A small-molecule ligand and the protein it binds are described below.
Small molecule (SMILES): CC(=O)N[C@H]1[C@H](O[C@H]2[C@H](O)[C@@H](NC(C)=O)CO[C@@H]2CO[C@@H]2O[C@@H](C)[C@@H](O)[C@@H](O)[C@@H]2O)O[C@H](CO)[C@@H](O)[C@@H]1O

Sequence of chain 1.A:
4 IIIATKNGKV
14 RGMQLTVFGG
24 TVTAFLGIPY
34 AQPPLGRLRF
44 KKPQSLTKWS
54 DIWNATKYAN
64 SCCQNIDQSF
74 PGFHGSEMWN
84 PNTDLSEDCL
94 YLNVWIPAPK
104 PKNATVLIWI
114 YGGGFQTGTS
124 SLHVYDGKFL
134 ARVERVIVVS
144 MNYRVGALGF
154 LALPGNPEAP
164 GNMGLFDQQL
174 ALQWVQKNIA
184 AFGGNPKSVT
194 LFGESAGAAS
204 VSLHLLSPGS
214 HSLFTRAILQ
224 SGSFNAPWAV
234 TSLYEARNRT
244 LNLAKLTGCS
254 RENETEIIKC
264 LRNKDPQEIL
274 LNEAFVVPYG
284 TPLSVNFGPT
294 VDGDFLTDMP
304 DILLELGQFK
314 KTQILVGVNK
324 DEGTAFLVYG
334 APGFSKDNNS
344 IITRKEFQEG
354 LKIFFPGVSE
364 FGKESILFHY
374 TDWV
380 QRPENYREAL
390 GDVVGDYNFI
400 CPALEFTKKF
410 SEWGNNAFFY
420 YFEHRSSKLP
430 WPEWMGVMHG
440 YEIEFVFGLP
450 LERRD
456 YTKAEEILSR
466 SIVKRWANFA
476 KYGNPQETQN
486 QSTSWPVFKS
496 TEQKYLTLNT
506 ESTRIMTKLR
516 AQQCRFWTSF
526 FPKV

Binding-site contacts:
Ligand atom C8 contacts residue ASN241 of chain 1.A at 4.1 Å.
Ligand atom C5 contacts residue PRO281 of chain 1.A at 4.3 Å (hydrophobic).
Ligand atom N2 contacts residue ASN241 of chain 1.A at 2.9 Å (h-bond).
Ligand atom O5 contacts residue ASN245 of chain 1.A at 3.0 Å (h-bond).
Ligand atom C4 contacts residue ASN245 of chain 1.A at 4.3 Å.
Ligand atom O5 contacts residue ASN241 of chain 1.A at 2.4 Å (h-bond).
Ligand atom O5 contacts residue ASN245 of chain 1.A at 3.9 Å.
Ligand atom O3 contacts residue PHE278 of chain 1.A at 3.0 Å (h-bond).
Ligand atom O3 contacts residue PRO281 of chain 1.A at 4.3 Å.
Ligand atom O2 contacts residue PRO281 of chain 1.A at 3.9 Å.
Ligand atom C5 contacts residue ASN241 of chain 1.A at 3.7 Å.
Ligand atom C5 contacts residue PHE278 of chain 1.A at 4.4 Å (hydrophobic).
Ligand atom C6 contacts residue LEU249 of chain 1.A at 3.6 Å (hydrophobic).
Ligand atom C4 contacts residue ASN241 of chain 1.A at 4.3 Å.
Ligand atom C4 contacts residue LEU249 of chain 1.A at 4.1 Å (hydrophobic).
Ligand atom O4 contacts residue LEU249 of chain 1.A at 3.7 Å.
Ligand atom C3 contacts residue ASN241 of chain 1.A at 3.8 Å.
Ligand atom C1 contacts residue ASN245 of chain 1.A at 3.9 Å.
Ligand atom C2 contacts residue PRO281 of chain 1.A at 4.4 Å (hydrophobic).
Ligand atom C6 contacts residue ASN245 of chain 1.A at 3.6 Å.
Ligand atom O3 contacts residue PRO281 of chain 1.A at 3.8 Å.
Ligand atom C3 contacts residue PHE278 of chain 1.A at 3.3 Å (hydrophobic).
Ligand atom C1 contacts residue ASN245 of chain 1.A at 4.4 Å.
Ligand atom C2 contacts residue ASN241 of chain 1.A at 2.5 Å.
Ligand atom C4 contacts residue PHE278 of chain 1.A at 3.1 Å (hydrophobic).
Ligand atom C6 contacts residue ASN245 of chain 1.A at 3.6 Å.
Ligand atom C1 contacts residue ASN241 of chain 1.A at 1.4 Å.
Ligand atom C7 contacts residue ASN241 of chain 1.A at 3.9 Å.
Ligand atom C5 contacts residue ASN245 of chain 1.A at 4.1 Å.
Ligand atom O6 contacts residue ASN245 of chain 1.A at 3.7 Å.
Ligand atom O4 contacts residue PHE278 of chain 1.A at 3.7 Å.
Ligand atom C6 contacts residue LYS248 of chain 1.A at 4.1 Å.
Ligand atom O5 contacts residue PRO281 of chain 1.A at 4.3 Å.
Ligand atom C5 contacts residue ASN245 of chain 1.A at 3.3 Å.
Ligand atom O3 contacts residue VAL280 of chain 1.A at 4.2 Å.